Sequence of chain 2.A:
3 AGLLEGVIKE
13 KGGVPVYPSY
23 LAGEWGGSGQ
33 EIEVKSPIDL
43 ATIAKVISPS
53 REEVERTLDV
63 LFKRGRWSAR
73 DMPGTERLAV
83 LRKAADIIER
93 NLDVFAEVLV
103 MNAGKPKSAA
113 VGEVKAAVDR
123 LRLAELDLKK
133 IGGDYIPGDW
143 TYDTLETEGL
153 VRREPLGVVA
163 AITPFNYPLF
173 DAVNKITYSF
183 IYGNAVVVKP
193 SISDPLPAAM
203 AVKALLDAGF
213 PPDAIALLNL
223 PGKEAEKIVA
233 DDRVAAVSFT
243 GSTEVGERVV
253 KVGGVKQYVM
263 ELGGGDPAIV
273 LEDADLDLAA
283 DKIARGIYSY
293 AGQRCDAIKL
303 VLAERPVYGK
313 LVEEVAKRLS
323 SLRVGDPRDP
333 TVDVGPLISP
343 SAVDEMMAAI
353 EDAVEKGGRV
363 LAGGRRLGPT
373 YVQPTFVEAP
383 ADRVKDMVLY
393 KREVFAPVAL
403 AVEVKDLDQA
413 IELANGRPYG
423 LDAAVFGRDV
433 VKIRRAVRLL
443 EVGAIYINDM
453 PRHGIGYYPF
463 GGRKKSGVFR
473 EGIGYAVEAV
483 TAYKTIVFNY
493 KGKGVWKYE

Sequence of chain 4.A:
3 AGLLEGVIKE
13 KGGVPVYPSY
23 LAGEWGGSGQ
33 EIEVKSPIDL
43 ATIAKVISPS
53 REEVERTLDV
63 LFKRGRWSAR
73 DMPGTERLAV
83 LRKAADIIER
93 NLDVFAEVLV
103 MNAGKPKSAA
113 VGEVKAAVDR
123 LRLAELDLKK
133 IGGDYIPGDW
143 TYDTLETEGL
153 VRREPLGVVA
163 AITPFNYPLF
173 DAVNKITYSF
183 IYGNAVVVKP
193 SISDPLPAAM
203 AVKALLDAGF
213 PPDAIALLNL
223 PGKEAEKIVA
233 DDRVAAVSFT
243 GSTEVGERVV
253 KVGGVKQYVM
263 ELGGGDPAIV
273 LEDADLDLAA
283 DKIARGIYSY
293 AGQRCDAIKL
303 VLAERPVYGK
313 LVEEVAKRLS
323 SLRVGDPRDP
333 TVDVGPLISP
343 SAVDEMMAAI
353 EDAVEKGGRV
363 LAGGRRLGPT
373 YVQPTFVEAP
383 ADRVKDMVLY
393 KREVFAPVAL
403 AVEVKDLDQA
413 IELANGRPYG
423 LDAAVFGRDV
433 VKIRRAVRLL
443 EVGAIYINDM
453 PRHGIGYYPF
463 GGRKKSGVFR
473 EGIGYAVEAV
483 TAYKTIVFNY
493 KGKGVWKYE

Binding-site contacts:
Ligand atom O4 contacts residue TRP142 of chain 2.A at 2.8 Å (h-bond).
Ligand atom O3P contacts residue ARG72 of chain 4.A at 3.2 Å (salt-bridge).
Ligand atom O3 contacts residue ARG79 of chain 4.A at 2.8 Å (salt-bridge).
Ligand atom P contacts residue ARG440 of chain 3.A at 3.8 Å.
Ligand atom O1 contacts residue ARG72 of chain 4.A at 4.0 Å.
Ligand atom O4 contacts residue PRO139 of chain 2.A at 3.4 Å.
Ligand atom O3 contacts residue TRP142 of chain 2.A at 3.6 Å.
Ligand atom O6 contacts residue ARG154 of chain 4.A at 3.2 Å.
Ligand atom O3P contacts residue ARG440 of chain 3.A at 2.6 Å (salt-bridge).
Ligand atom C4 contacts residue ILE133 of chain 4.A at 3.8 Å (hydrophobic).
Ligand atom O3P contacts residue TRP498 of chain 2.A at 3.3 Å (h-bond).
Ligand atom O3 contacts residue ASP141 of chain 2.A at 2.5 Å (salt-bridge).
Ligand atom C2 contacts residue TYR184 of chain 4.A at 3.9 Å (hydrophobic).
Ligand atom C3 contacts residue ASP141 of chain 2.A at 3.2 Å.
Ligand atom C2 contacts residue ARG79 of chain 4.A at 3.8 Å.
Ligand atom C4 contacts residue ASP141 of chain 2.A at 3.7 Å.
Ligand atom O2P contacts residue ARG72 of chain 4.A at 2.4 Å (salt-bridge).
Ligand atom C5 contacts residue PRO139 of chain 2.A at 4.0 Å (hydrophobic).
Ligand atom O1P contacts residue TRP498 of chain 2.A at 3.1 Å (h-bond).
Ligand atom O4 contacts residue ILE133 of chain 4.A at 3.8 Å.
Ligand atom P contacts residue ARG154 of chain 4.A at 3.6 Å.
Ligand atom C5 contacts residue ARG154 of chain 4.A at 4.0 Å.
Ligand atom P contacts residue TRP498 of chain 2.A at 3.9 Å.
Ligand atom O2 contacts residue ARG72 of chain 4.A at 3.8 Å.
Ligand atom O2P contacts residue GLU156 of chain 4.A at 3.4 Å.
Ligand atom P contacts residue ARG72 of chain 4.A at 3.7 Å.
Ligand atom O5 contacts residue ARG154 of chain 4.A at 3.5 Å (salt-bridge).
Ligand atom O1P contacts residue ARG154 of chain 4.A at 2.8 Å (salt-bridge).
Ligand atom O5 contacts residue ARG155 of chain 4.A at 3.4 Å (salt-bridge).
Ligand atom C6 contacts residue ARG154 of chain 4.A at 4.1 Å.
Ligand atom C1 contacts residue PRO157 of chain 4.A at 3.7 Å (hydrophobic).
Ligand atom C4 contacts residue TRP142 of chain 2.A at 4.0 Å (hydrophobic).
Ligand atom O2 contacts residue ARG79 of chain 4.A at 2.8 Å (salt-bridge).
Ligand atom O4 contacts residue ASP141 of chain 2.A at 2.8 Å (salt-bridge).
Ligand atom O2P contacts residue ARG154 of chain 4.A at 3.6 Å.
Ligand atom C6 contacts residue PRO139 of chain 2.A at 3.9 Å (hydrophobic).
Ligand atom C3 contacts residue ARG79 of chain 4.A at 4.0 Å.
Ligand atom C6 contacts residue ARG155 of chain 4.A at 3.5 Å.
Ligand atom O6 contacts residue ARG155 of chain 4.A at 2.8 Å (salt-bridge).
Ligand atom O1P contacts residue ARG440 of chain 3.A at 4.1 Å.

Sequence of chain 3.A:
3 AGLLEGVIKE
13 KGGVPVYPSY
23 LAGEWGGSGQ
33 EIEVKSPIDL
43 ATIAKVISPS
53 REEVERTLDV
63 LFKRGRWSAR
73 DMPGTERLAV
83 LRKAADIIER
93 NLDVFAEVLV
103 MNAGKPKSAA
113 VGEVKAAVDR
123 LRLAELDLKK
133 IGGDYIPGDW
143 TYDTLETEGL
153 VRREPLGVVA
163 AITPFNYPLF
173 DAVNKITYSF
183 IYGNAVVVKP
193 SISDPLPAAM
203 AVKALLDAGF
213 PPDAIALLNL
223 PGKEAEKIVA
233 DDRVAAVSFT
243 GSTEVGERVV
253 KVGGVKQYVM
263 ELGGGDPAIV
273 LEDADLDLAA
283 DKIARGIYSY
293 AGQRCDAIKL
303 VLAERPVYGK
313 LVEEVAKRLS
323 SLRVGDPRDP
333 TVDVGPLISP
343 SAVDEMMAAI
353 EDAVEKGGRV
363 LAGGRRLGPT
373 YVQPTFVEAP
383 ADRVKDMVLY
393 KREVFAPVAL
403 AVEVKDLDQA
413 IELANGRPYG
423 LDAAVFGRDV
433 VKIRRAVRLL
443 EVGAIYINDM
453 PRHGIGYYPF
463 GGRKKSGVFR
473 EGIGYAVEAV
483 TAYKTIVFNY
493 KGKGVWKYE

A protein and the small-molecule ligand that binds it are described below.
Small molecule (SMILES): O=P(O)(O)O[C@H]1O[C@H](CO)[C@@H](O)[C@H](O)[C@H]1O